Sequence of chain 1.C:
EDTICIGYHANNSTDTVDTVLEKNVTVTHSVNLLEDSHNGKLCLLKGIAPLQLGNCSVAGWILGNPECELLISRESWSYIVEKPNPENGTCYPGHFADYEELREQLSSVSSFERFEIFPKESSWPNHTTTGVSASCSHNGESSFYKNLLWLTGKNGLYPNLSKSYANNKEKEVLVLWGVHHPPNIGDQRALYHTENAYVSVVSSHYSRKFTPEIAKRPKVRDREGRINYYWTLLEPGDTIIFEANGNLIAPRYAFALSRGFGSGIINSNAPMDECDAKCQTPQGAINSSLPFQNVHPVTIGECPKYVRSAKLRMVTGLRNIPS

A small-molecule ligand and the protein it binds are described below.
Small molecule (SMILES): CC(=O)N[C@@H]1[C@@H](O)[C@H](O)[C@@H](CO)O[C@H]1O

Binding-site contacts:
Ligand atom O7 contacts residue ASN126 of chain 1.C at 3.2 Å (h-bond).
Ligand atom O5 contacts residue ASN126 of chain 1.C at 2.4 Å (h-bond).
Ligand atom C1 contacts residue ASN126 of chain 1.C at 1.4 Å.
Ligand atom C4 contacts residue ASN126 of chain 1.C at 4.3 Å.
Ligand atom C2 contacts residue ASN126 of chain 1.C at 2.5 Å.
Ligand atom C3 contacts residue ASN126 of chain 1.C at 3.8 Å.
Ligand atom C8 contacts residue SER123 of chain 1.C at 4.2 Å.
Ligand atom C8 contacts residue ASN126 of chain 1.C at 3.9 Å.
Ligand atom C7 contacts residue ASN126 of chain 1.C at 3.2 Å.
Ligand atom N2 contacts residue ASN126 of chain 1.C at 2.8 Å (h-bond).
Ligand atom C8 contacts residue PRO125 of chain 1.C at 3.6 Å (hydrophobic).
Ligand atom C5 contacts residue ASN126 of chain 1.C at 3.7 Å.